Binding-site contacts:
Ligand atom C2 contacts residue ASN331 of chain 1.B at 2.5 Å.
Ligand atom C2 contacts residue GLN580 of chain 1.B at 4.2 Å.
Ligand atom C1 contacts residue ASN331 of chain 1.B at 1.4 Å.
Ligand atom C8 contacts residue GLN580 of chain 1.B at 3.6 Å.
Ligand atom C7 contacts residue ASN331 of chain 1.B at 3.3 Å.
Ligand atom O7 contacts residue ASN331 of chain 1.B at 3.3 Å (h-bond).
Ligand atom O5 contacts residue ASN331 of chain 1.B at 2.4 Å (h-bond).
Ligand atom C1 contacts residue GLN580 of chain 1.B at 4.0 Å.
Ligand atom C7 contacts residue GLN580 of chain 1.B at 3.9 Å.
Ligand atom C8 contacts residue PRO579 of chain 1.B at 4.4 Å (hydrophobic).
Ligand atom C8 contacts residue LEU582 of chain 1.B at 4.5 Å (hydrophobic).
Ligand atom N2 contacts residue ASN331 of chain 1.B at 2.9 Å (h-bond).
Ligand atom C3 contacts residue ASN331 of chain 1.B at 3.8 Å.
Ligand atom C5 contacts residue ASN331 of chain 1.B at 3.7 Å.
Ligand atom C3 contacts residue GLN580 of chain 1.B at 4.2 Å.
Ligand atom C8 contacts residue ASN331 of chain 1.B at 4.4 Å.
Ligand atom C4 contacts residue ASN331 of chain 1.B at 4.2 Å.
Ligand atom N2 contacts residue GLN580 of chain 1.B at 3.2 Å (h-bond).

A protein and the small-molecule ligand that binds it are described below.
Small molecule (SMILES): CC(=O)N[C@@H]1[C@@H](O)[C@H](O)[C@@H](CO)O[C@H]1O

Sequence of chain 1.B:
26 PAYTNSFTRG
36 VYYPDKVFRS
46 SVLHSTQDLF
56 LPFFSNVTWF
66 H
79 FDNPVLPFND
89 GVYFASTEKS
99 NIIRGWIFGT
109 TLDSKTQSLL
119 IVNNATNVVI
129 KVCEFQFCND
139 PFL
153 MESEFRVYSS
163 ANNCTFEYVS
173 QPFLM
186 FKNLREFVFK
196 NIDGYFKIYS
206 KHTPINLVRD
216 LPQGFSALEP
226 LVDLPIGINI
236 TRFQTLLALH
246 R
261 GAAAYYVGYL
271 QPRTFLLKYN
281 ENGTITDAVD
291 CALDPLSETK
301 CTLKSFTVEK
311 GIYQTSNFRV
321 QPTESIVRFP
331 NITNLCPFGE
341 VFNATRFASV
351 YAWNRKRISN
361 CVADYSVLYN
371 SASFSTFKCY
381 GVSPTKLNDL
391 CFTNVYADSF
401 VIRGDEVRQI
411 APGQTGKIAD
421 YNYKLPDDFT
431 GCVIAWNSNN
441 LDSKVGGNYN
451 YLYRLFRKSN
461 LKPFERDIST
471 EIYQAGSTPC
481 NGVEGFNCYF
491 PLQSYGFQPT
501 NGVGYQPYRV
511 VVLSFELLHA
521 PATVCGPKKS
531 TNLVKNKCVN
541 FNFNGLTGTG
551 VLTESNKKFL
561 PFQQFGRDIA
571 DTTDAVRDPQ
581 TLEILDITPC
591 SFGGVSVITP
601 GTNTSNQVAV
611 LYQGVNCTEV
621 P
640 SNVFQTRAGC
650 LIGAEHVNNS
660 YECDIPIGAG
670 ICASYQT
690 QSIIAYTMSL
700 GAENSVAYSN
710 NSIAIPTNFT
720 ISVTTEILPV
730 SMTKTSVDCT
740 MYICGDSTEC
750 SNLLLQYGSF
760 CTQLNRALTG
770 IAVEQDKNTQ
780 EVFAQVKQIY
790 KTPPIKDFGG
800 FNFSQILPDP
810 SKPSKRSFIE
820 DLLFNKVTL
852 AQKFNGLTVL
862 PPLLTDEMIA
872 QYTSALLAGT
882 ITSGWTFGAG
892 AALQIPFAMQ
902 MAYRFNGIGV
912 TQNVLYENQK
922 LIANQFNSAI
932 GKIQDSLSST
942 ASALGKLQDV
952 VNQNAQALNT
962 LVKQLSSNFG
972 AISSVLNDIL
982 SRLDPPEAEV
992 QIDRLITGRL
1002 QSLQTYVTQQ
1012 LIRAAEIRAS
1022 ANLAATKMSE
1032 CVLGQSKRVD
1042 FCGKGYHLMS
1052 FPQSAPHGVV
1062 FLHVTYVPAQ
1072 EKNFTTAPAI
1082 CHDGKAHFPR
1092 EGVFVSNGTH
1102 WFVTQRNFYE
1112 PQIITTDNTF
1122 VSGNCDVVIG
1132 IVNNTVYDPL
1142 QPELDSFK